Sequence of chain 2.ZA:
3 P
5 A

Sequence of chain 2.W:
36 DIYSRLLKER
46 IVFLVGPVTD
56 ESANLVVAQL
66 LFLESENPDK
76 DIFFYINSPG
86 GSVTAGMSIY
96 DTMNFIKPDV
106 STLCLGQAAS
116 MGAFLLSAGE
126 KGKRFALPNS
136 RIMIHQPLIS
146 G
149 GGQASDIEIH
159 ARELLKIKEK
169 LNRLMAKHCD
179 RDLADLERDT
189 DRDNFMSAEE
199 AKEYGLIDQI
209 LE

Sequence of chain 2.X:
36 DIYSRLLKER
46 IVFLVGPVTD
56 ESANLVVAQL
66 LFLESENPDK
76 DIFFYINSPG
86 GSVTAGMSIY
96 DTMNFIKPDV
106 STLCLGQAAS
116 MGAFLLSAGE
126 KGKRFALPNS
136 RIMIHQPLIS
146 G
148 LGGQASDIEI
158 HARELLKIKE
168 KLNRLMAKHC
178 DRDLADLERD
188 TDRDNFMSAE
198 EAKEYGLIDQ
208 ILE

A small-molecule ligand and the protein it binds are described below.
Small molecule (SMILES): CCCCCCCC(=O)O

Binding-site contacts:
Ligand atom C8 contacts residue ILE37 of chain 2.X at 4.4 Å (hydrophobic).
Ligand atom C3 contacts residue LEU66 of chain 2.W at 4.2 Å (hydrophobic).
Ligand atom C4 contacts residue LEU66 of chain 2.W at 4.2 Å (hydrophobic).
Ligand atom C7 contacts residue LEU41 of chain 2.X at 4.0 Å (hydrophobic).
Ligand atom C1 contacts residue TYR80 of chain 2.X at 3.8 Å (hydrophobic).
Ligand atom C8 contacts residue ARG40 of chain 2.X at 3.8 Å.
Ligand atom O1 contacts residue LEU66 of chain 2.W at 4.2 Å.
Ligand atom C3 contacts residue ILE46 of chain 2.X at 4.4 Å (hydrophobic).
Ligand atom O1 contacts residue WFP1 of chain 2.ZA at 2.4 Å (h-bond).
Ligand atom C4 contacts residue LEU41 of chain 2.X at 3.8 Å (hydrophobic).
Ligand atom C1 contacts residue LEU66 of chain 2.W at 4.2 Å (hydrophobic).
Ligand atom C1 contacts residue MP86 of chain 2.ZA at 4.3 Å.
Ligand atom C1 contacts residue WFP1 of chain 2.ZA at 1.5 Å.
Ligand atom C2 contacts residue LEU66 of chain 2.W at 4.3 Å (hydrophobic).
Ligand atom C7 contacts residue PHE67 of chain 2.W at 3.7 Å (hydrophobic).
Ligand atom O1 contacts residue GLU69 of chain 2.W at 4.3 Å.
Ligand atom O1 contacts residue ALO2 of chain 2.ZA at 2.7 Å (h-bond).
Ligand atom C2 contacts residue ALO2 of chain 2.ZA at 4.4 Å.
Ligand atom C2 contacts residue WFP1 of chain 2.ZA at 2.6 Å.
Ligand atom C8 contacts residue PHE67 of chain 2.W at 4.1 Å (hydrophobic).
Ligand atom C6 contacts residue GLU44 of chain 2.X at 4.1 Å.
Ligand atom C6 contacts residue LEU41 of chain 2.X at 3.8 Å (hydrophobic).
Ligand atom C2 contacts residue MP86 of chain 2.ZA at 4.0 Å.
Ligand atom C5 contacts residue LEU41 of chain 2.X at 4.2 Å (hydrophobic).
Ligand atom C2 contacts residue ILE46 of chain 2.X at 3.9 Å (hydrophobic).
Ligand atom C3 contacts residue WFP1 of chain 2.ZA at 3.9 Å.
Ligand atom C7 contacts residue LEU66 of chain 2.W at 3.9 Å (hydrophobic).
Ligand atom C5 contacts residue SER70 of chain 2.W at 4.1 Å.
Ligand atom C2 contacts residue TYR80 of chain 2.X at 3.7 Å (hydrophobic).
Ligand atom C8 contacts residue LEU41 of chain 2.X at 3.9 Å (hydrophobic).
Ligand atom C6 contacts residue SER70 of chain 2.W at 4.4 Å.
Ligand atom C5 contacts residue LEU66 of chain 2.W at 4.0 Å (hydrophobic).
Ligand atom C7 contacts residue SER70 of chain 2.W at 3.7 Å.
Ligand atom C1 contacts residue ALO2 of chain 2.ZA at 3.1 Å.
Ligand atom C4 contacts residue ILE46 of chain 2.X at 3.9 Å (hydrophobic).
Ligand atom C8 contacts residue SER70 of chain 2.W at 4.5 Å.